Binding-site contacts:
Ligand atom C19 contacts residue TYR101 of chain 1.D at 3.5 Å (hydrophobic).
Ligand atom C1 contacts residue ASP107 of chain 1.D at 3.1 Å.
Ligand atom C3 contacts residue ASP107 of chain 1.D at 3.4 Å.
Ligand atom C6 contacts residue GLU148 of chain 1.D at 3.9 Å.
Ligand atom C11 contacts residue GLY102 of chain 1.D at 3.4 Å.
Ligand atom C27 contacts residue ASP107 of chain 1.D at 3.5 Å.
Ligand atom O1 contacts residue LYS100 of chain 1.D at 3.8 Å.
Ligand atom C18 contacts residue LEU151 of chain 1.D at 3.6 Å (hydrophobic).
Ligand atom C9 contacts residue LEU24 of chain 1.D at 3.7 Å (hydrophobic).
Ligand atom C18 contacts residue VAL32 of chain 1.D at 3.7 Å (hydrophobic).
Ligand atom N1 contacts residue ASP107 of chain 1.D at 2.5 Å (salt-bridge).
Ligand atom C19 contacts residue GLY102 of chain 1.D at 3.5 Å.
Ligand atom O2 contacts residue PRO103 of chain 1.D at 3.3 Å.
Ligand atom N6 contacts residue GLY102 of chain 1.D at 3.3 Å (h-bond).
Ligand atom C24 contacts residue LEU24 of chain 1.D at 3.4 Å (hydrophobic).
Ligand atom C3 contacts residue CYS104 of chain 1.D at 1.8 Å (hydrophobic).
Ligand atom C8 contacts residue GLY25 of chain 1.D at 3.7 Å.
Ligand atom C20 contacts residue TYR101 of chain 1.D at 3.4 Å (hydrophobic).
Ligand atom C2 contacts residue CYS104 of chain 1.D at 2.8 Å (hydrophobic).
Ligand atom C17 contacts residue VAL32 of chain 1.D at 3.7 Å (hydrophobic).
Ligand atom C15 contacts residue MET98 of chain 1.D at 3.6 Å (hydrophobic).
Ligand atom O1 contacts residue TYR101 of chain 1.D at 2.8 Å (h-bond).
Ligand atom N5 contacts residue MET81 of chain 1.D at 3.5 Å.
Ligand atom C14 contacts residue PRO99 of chain 1.D at 3.8 Å (hydrophobic).
Ligand atom C13 contacts residue LEU151 of chain 1.D at 3.4 Å (hydrophobic).
Ligand atom N1 contacts residue CYS104 of chain 1.D at 3.8 Å.
Ligand atom C26 contacts residue LEU151 of chain 1.D at 3.6 Å (hydrophobic).
Ligand atom C5 contacts residue CYS104 of chain 1.D at 3.4 Å (hydrophobic).
Ligand atom N2 contacts residue LEU151 of chain 1.D at 3.6 Å.
Ligand atom O2 contacts residue ASP107 of chain 1.D at 3.4 Å (salt-bridge).
Ligand atom C12 contacts residue LEU151 of chain 1.D at 3.7 Å (hydrophobic).
Ligand atom O2 contacts residue CYS104 of chain 1.D at 2.6 Å (h-bond).
Ligand atom C25 contacts residue GLY102 of chain 1.D at 3.6 Å.
Ligand atom C4 contacts residue CYS104 of chain 1.D at 2.9 Å (hydrophobic).
Ligand atom N3 contacts residue GLY102 of chain 1.D at 3.6 Å (h-bond).
Ligand atom C4 contacts residue GLU148 of chain 1.D at 3.5 Å.
Ligand atom C20 contacts residue GLY102 of chain 1.D at 3.8 Å.
Ligand atom C2 contacts residue ASP107 of chain 1.D at 3.2 Å.
Ligand atom N5 contacts residue MET98 of chain 1.D at 3.5 Å.
Ligand atom N6 contacts residue TYR101 of chain 1.D at 3.0 Å (h-bond).

Sequence of chain 1.D:
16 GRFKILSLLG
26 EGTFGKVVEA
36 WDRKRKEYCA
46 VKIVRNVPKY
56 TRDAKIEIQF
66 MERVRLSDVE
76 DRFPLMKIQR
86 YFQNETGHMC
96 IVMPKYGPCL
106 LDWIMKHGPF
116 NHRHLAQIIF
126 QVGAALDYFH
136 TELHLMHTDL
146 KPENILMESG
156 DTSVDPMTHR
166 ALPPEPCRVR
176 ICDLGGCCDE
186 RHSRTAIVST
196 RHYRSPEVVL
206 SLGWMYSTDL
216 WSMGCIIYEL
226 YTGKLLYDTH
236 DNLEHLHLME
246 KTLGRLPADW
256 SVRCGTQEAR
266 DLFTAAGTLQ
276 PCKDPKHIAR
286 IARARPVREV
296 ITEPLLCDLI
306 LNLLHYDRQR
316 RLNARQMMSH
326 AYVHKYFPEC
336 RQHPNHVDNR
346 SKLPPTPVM

A small-molecule ligand and the protein it binds are described below.
Small molecule (SMILES): Cc1cc(C(=O)Nc2nc3cccc(C)c3n2[C@@H]2CCCCN(C(=O)C=CCN(C)C)C2)ccn1